The small molecule below binds the protein below.
Small molecule (SMILES): Cc1ccccc1-n1c(=O)c2c(C)c(C(=O)C3=C(O)CCCC3=O)ccc2n(C)c1=O

Sequence of chain 1.C:
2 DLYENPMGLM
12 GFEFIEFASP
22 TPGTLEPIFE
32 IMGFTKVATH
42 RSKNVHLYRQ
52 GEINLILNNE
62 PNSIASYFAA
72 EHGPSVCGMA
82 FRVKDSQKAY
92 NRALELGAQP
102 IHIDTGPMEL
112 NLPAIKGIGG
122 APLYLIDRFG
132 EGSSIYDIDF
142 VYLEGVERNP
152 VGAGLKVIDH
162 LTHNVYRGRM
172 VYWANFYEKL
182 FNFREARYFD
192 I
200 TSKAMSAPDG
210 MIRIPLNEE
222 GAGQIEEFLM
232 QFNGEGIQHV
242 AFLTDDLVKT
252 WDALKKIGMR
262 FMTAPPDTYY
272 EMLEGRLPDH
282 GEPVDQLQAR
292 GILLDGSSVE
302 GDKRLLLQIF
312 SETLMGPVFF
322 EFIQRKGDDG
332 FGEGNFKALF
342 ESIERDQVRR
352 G

Binding-site contacts:
Ligand atom O9 contacts residue PHE337 of chain 1.C at 3.2 Å.
Ligand atom O11 contacts residue HIS240 of chain 1.C at 3.3 Å (h-bond).
Ligand atom C8 contacts residue PHE332 of chain 1.C at 3.5 Å (hydrophobic).
Ligand atom O7 contacts residue CO1 of chain 1.M at 2.3 Å.
Ligand atom O11 contacts residue GLU322 of chain 1.C at 3.4 Å (salt-bridge).
Ligand atom O11 contacts residue PHE332 of chain 1.C at 3.4 Å (h-bond).
Ligand atom C30 contacts residue GLN225 of chain 1.C at 3.1 Å.
Ligand atom C29 contacts residue GLN225 of chain 1.C at 3.0 Å.
Ligand atom O7 contacts residue HIS161 of chain 1.C at 3.3 Å (h-bond).
Ligand atom O7 contacts residue PHE332 of chain 1.C at 3.8 Å.
Ligand atom O7 contacts residue THR163 of chain 1.C at 3.0 Å.
Ligand atom C17 contacts residue HIS240 of chain 1.C at 3.3 Å.
Ligand atom C6 contacts residue PHE332 of chain 1.C at 3.7 Å (hydrophobic).
Ligand atom C28 contacts residue GLN225 of chain 1.C at 3.4 Å.
Ligand atom C16 contacts residue PHE311 of chain 1.C at 3.4 Å (hydrophobic).
Ligand atom C13 contacts residue GLN309 of chain 1.C at 3.8 Å.
Ligand atom C12 contacts residue PHE332 of chain 1.C at 3.4 Å (hydrophobic).
Ligand atom C15 contacts residue PHE311 of chain 1.C at 3.5 Å (hydrophobic).
Ligand atom C14 contacts residue PHE337 of chain 1.C at 3.8 Å (hydrophobic).
Ligand atom C6 contacts residue CO1 of chain 1.M at 3.5 Å.
Ligand atom C1 contacts residue PRO214 of chain 1.C at 3.5 Å (hydrophobic).
Ligand atom O7 contacts residue HIS240 of chain 1.C at 3.2 Å (h-bond).
Ligand atom C8 contacts residue CO1 of chain 1.M at 3.2 Å.
Ligand atom O20 contacts residue GLN225 of chain 1.C at 3.4 Å (h-bond).
Ligand atom C25 contacts residue LEU340 of chain 1.C at 3.6 Å (hydrophobic).
Ligand atom C10 contacts residue PHE311 of chain 1.C at 3.5 Å (hydrophobic).
Ligand atom O11 contacts residue CO1 of chain 1.M at 2.1 Å.
Ligand atom C31 contacts residue PHE337 of chain 1.C at 3.4 Å (hydrophobic).
Ligand atom C6 contacts residue THR163 of chain 1.C at 3.8 Å.
Ligand atom C13 contacts residue PHE311 of chain 1.C at 3.7 Å (hydrophobic).
Ligand atom C31 contacts residue GLN225 of chain 1.C at 3.3 Å.
Ligand atom C5 contacts residue CO1 of chain 1.M at 3.8 Å.
Ligand atom C2 contacts residue SER201 of chain 1.C at 3.4 Å.
Ligand atom C14 contacts residue PHE311 of chain 1.C at 3.5 Å (hydrophobic).
Ligand atom O11 contacts residue PHE311 of chain 1.C at 3.8 Å.
Ligand atom C25 contacts residue ASN336 of chain 1.C at 3.6 Å.
Ligand atom C8 contacts residue HIS240 of chain 1.C at 3.8 Å.
Ligand atom C12 contacts residue PHE311 of chain 1.C at 3.6 Å (hydrophobic).
Ligand atom O20 contacts residue PHE320 of chain 1.C at 3.8 Å.
Ligand atom C21 contacts residue GLN225 of chain 1.C at 3.5 Å.